This protein binds this small molecule.
Small molecule (SMILES): Nc1ncnc2c1ncn2[C@@H]1O[C@H](CO[P](=O)(O)O[P](=O)(O)OC[C@H]2O[C@@H](O)[C@H](O)[C@@H]2O)[C@@H](O)[C@H]1OP(=O)(O)O

Sequence of chain 1.D:
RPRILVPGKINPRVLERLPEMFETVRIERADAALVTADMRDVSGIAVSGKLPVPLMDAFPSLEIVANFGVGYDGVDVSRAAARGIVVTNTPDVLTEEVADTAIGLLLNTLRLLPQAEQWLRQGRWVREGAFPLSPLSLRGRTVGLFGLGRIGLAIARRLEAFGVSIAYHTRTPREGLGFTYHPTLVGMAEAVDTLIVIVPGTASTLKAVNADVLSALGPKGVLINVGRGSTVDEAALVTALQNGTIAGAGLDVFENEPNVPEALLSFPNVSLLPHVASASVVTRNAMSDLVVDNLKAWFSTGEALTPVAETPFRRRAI

Binding-site contacts:
Ligand atom OP1 contacts residue THR173 of chain 1.D at 3.7 Å.
Ligand atom O11 contacts residue VAL73 of chain 1.D at 3.7 Å.
Ligand atom O5' contacts residue GLY152 of chain 1.D at 3.4 Å.
Ligand atom OP3 contacts residue ARG174 of chain 1.D at 2.8 Å (salt-bridge).
Ligand atom C5' contacts residue PRO203 of chain 1.D at 3.6 Å (hydrophobic).
Ligand atom O14' contacts residue ILE201 of chain 1.D at 3.3 Å.
Ligand atom O2 contacts residue ARG153 of chain 1.D at 3.1 Å (salt-bridge).
Ligand atom O3 contacts residue ARG153 of chain 1.D at 3.2 Å (salt-bridge).
Ligand atom P contacts residue ARG153 of chain 1.D at 3.5 Å.
Ligand atom N6 contacts residue SER207 of chain 1.D at 3.4 Å (h-bond).
Ligand atom O15' contacts residue ILE154 of chain 1.D at 3.4 Å.
Ligand atom P1 contacts residue ILE154 of chain 1.D at 3.6 Å.
Ligand atom O4' contacts residue VAL202 of chain 1.D at 3.7 Å.
Ligand atom N6 contacts residue THR208 of chain 1.D at 3.5 Å.
Ligand atom OP2 contacts residue ARG174 of chain 1.D at 3.0 Å (salt-bridge).
Ligand atom OP1 contacts residue THR175 of chain 1.D at 3.5 Å (h-bond).
Ligand atom N1 contacts residue PHE149 of chain 1.D at 3.6 Å.
Ligand atom O13' contacts residue PRO203 of chain 1.D at 3.2 Å.
Ligand atom O4' contacts residue PRO203 of chain 1.D at 3.3 Å.
Ligand atom O11 contacts residue ARG153 of chain 1.D at 3.0 Å (salt-bridge).
Ligand atom O12' contacts residue GLY74 of chain 1.D at 3.5 Å.
Ligand atom O11' contacts residue VAL229 of chain 1.D at 3.0 Å (h-bond).
Ligand atom O2' contacts residue THR173 of chain 1.D at 3.5 Å.
Ligand atom O12 contacts residue ILE154 of chain 1.D at 3.1 Å (h-bond).
Ligand atom O12 contacts residue ARG153 of chain 1.D at 3.5 Å (salt-bridge).
Ligand atom O3' contacts residue GLY152 of chain 1.D at 3.3 Å (h-bond).
Ligand atom C11' contacts residue GLY230 of chain 1.D at 3.7 Å.
Ligand atom O1 contacts residue ARG153 of chain 1.D at 3.6 Å.
Ligand atom O3' contacts residue THR173 of chain 1.D at 3.4 Å.
Ligand atom O11' contacts residue GLY230 of chain 1.D at 3.2 Å (h-bond).
Ligand atom O3' contacts residue LEU151 of chain 1.D at 2.9 Å (h-bond).
Ligand atom O11 contacts residue ILE154 of chain 1.D at 3.3 Å.
Ligand atom N7 contacts residue ARG174 of chain 1.D at 3.3 Å (salt-bridge).
Ligand atom O12' contacts residue ARG231 of chain 1.D at 3.2 Å.
Ligand atom C14' contacts residue VAL202 of chain 1.D at 3.7 Å (hydrophobic).
Ligand atom N3 contacts residue THR173 of chain 1.D at 3.5 Å.
Ligand atom C5 contacts residue ARG174 of chain 1.D at 3.6 Å.
Ligand atom O2 contacts residue GLY152 of chain 1.D at 3.6 Å.
Ligand atom C2 contacts residue PHE149 of chain 1.D at 3.4 Å (hydrophobic).
Ligand atom C8 contacts residue ARG174 of chain 1.D at 3.3 Å.